This protein binds this small molecule.
Small molecule (SMILES): CCCC[C@@H]1CC[C@]2(C)[C@@H]([C@H](C)CCCC(C)(C)O)CC[C@H]2/C1=C/C=C1C[C@@H](O)C[C@H](O)C1

Binding-site contacts:
Ligand atom O02 contacts residue TYR38 of chain 1.A at 2.7 Å (h-bond).
Ligand atom O03 contacts residue HIS241 of chain 1.A at 2.8 Å (h-bond).
Ligand atom C24 contacts residue HIS241 of chain 1.A at 3.6 Å.
Ligand atom C31 contacts residue GLN161 of chain 1.A at 3.7 Å.
Ligand atom O03 contacts residue HIS149 of chain 1.A at 2.8 Å (h-bond).
Ligand atom C30 contacts residue SER119 of chain 1.A at 3.8 Å.
Ligand atom O02 contacts residue SER122 of chain 1.A at 3.0 Å (h-bond).
Ligand atom O03 contacts residue TYR245 of chain 1.A at 3.9 Å.
Ligand atom C03 contacts residue TYR38 of chain 1.A at 3.5 Å (hydrophobic).
Ligand atom C06 contacts residue SER119 of chain 1.A at 3.5 Å.
Ligand atom C26 contacts residue LEU71 of chain 1.A at 3.7 Å (hydrophobic).
Ligand atom O02 contacts residue SER119 of chain 1.A at 3.3 Å.
Ligand atom C10 contacts residue LEU77 of chain 1.A at 3.7 Å (hydrophobic).
Ligand atom C18 contacts residue VAL78 of chain 1.A at 3.8 Å (hydrophobic).
Ligand atom C21 contacts residue LEU153 of chain 1.A at 3.5 Å (hydrophobic).
Ligand atom C23 contacts residue HIS149 of chain 1.A at 3.7 Å.
Ligand atom C04 contacts residue TYR42 of chain 1.A at 3.6 Å (hydrophobic).
Ligand atom C12 contacts residue VAL144 of chain 1.A at 3.6 Å (hydrophobic).
Ligand atom C07 contacts residue SER119 of chain 1.A at 3.5 Å.
Ligand atom C27 contacts residue TYR245 of chain 1.A at 3.8 Å (hydrophobic).
Ligand atom C02 contacts residue ARG118 of chain 1.A at 3.9 Å.
Ligand atom C04 contacts residue SER122 of chain 1.A at 3.8 Å.
Ligand atom C01 contacts residue ARG118 of chain 1.A at 3.8 Å.
Ligand atom C25 contacts residue HIS149 of chain 1.A at 3.8 Å.
Ligand atom C03 contacts residue SER122 of chain 1.A at 3.8 Å.
Ligand atom C26 contacts residue HIS149 of chain 1.A at 3.8 Å.
Ligand atom C24 contacts residue VAL78 of chain 1.A at 3.8 Å (hydrophobic).
Ligand atom O02 contacts residue ARG118 of chain 1.A at 3.9 Å.
Ligand atom C02 contacts residue TYR38 of chain 1.A at 3.8 Å (hydrophobic).
Ligand atom O01 contacts residue ARG118 of chain 1.A at 2.8 Å (salt-bridge).
Ligand atom O01 contacts residue SER81 of chain 1.A at 2.8 Å (h-bond).
Ligand atom O02 contacts residue TYR42 of chain 1.A at 3.7 Å.
Ligand atom C05 contacts residue SER119 of chain 1.A at 3.8 Å.
Ligand atom C21 contacts residue HIS241 of chain 1.A at 3.9 Å.
Ligand atom C01 contacts residue SER81 of chain 1.A at 3.7 Å.
Ligand atom C25 contacts residue HIS241 of chain 1.A at 3.7 Å.
Ligand atom C31 contacts residue PHE123 of chain 1.A at 3.6 Å (hydrophobic).
Ligand atom C11 contacts residue TYR139 of chain 1.A at 3.9 Å (hydrophobic).
Ligand atom C10 contacts residue SER81 of chain 1.A at 3.6 Å.
Ligand atom C03 contacts residue TYR42 of chain 1.A at 3.4 Å (hydrophobic).

Sequence of chain 1.A:
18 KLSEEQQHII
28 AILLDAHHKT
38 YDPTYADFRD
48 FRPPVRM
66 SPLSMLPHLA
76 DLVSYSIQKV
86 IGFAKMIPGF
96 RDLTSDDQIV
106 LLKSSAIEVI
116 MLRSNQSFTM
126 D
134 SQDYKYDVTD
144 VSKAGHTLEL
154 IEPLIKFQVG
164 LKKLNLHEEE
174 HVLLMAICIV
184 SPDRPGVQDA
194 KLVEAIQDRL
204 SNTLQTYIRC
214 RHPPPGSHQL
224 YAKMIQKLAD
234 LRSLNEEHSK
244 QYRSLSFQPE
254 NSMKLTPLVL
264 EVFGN